This small molecule binds to this protein.
Small molecule (SMILES): O=S1(=O)CC(O)C1

Sequence of chain 1.A:
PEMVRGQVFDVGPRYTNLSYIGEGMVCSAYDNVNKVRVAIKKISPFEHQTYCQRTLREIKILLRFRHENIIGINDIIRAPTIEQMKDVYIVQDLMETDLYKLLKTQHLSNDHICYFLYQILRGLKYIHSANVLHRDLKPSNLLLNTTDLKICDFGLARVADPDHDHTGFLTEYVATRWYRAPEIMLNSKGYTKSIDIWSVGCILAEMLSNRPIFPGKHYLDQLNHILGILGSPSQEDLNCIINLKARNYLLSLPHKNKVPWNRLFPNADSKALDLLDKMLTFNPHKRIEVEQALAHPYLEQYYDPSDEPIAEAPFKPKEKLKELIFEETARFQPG

Binding-site contacts:
Ligand atom O5 contacts residue LYS159 of chain 1.A at 4.2 Å.
Ligand atom C3 contacts residue SER161 of chain 1.A at 3.5 Å.
Ligand atom O6 contacts residue LYS159 of chain 1.A at 2.7 Å (salt-bridge).
Ligand atom O6 contacts residue SO41 of chain 1.D at 3.8 Å.
Ligand atom S4 contacts residue LYS159 of chain 1.A at 3.7 Å.
Ligand atom C3 contacts residue LYS159 of chain 1.A at 4.1 Å.
Ligand atom S4 contacts residue SER161 of chain 1.A at 3.6 Å (h-bond).
Ligand atom O5 contacts residue SER161 of chain 1.A at 2.9 Å (h-bond).
Ligand atom O6 contacts residue THR198 of chain 1.A at 4.0 Å.
Ligand atom C2 contacts residue SER161 of chain 1.A at 4.3 Å.
Ligand atom O5 contacts residue TYR121 of chain 1.A at 3.9 Å.
Ligand atom O6 contacts residue SER161 of chain 1.A at 4.3 Å.